Binding-site contacts:
Ligand atom O6 contacts residue ILE24 of chain 1.B at 3.9 Å.
Ligand atom O2A contacts residue LYS4 of chain 1.B at 3.8 Å.
Ligand atom C4 contacts residue ILE6 of chain 1.B at 3.9 Å (hydrophobic).
Ligand atom PA contacts residue MG1 of chain 1.L at 3.5 Å.
Ligand atom O6 contacts residue PHE53 of chain 1.B at 3.5 Å.
Ligand atom C5 contacts residue ILE6 of chain 1.B at 4.0 Å (hydrophobic).
Ligand atom N7 contacts residue ARG33 of chain 1.B at 3.1 Å (salt-bridge).
Ligand atom C2 contacts residue ASP25 of chain 1.B at 3.5 Å.
Ligand atom O1B contacts residue MG1 of chain 1.L at 2.3 Å.
Ligand atom O3B contacts residue LYS4 of chain 1.B at 3.9 Å.
Ligand atom O1G contacts residue LYS4 of chain 1.B at 2.4 Å (salt-bridge).
Ligand atom O6 contacts residue ASP25 of chain 1.B at 3.7 Å.
Ligand atom O3' contacts residue VAL5 of chain 1.B at 3.5 Å (h-bond).
Ligand atom N2 contacts residue LYS4 of chain 1.B at 3.9 Å.
Ligand atom O2G contacts residue LYS4 of chain 1.B at 2.9 Å (salt-bridge).
Ligand atom N9 contacts residue ILE6 of chain 1.B at 3.8 Å.
Ligand atom PG contacts residue LYS4 of chain 1.B at 3.2 Å.
Ligand atom O3B contacts residue MG1 of chain 1.L at 3.6 Å.
Ligand atom N1 contacts residue ASP25 of chain 1.B at 2.8 Å (salt-bridge).
Ligand atom O6 contacts residue GLN30 of chain 1.B at 3.1 Å (h-bond).
Ligand atom C2' contacts residue ILE6 of chain 1.B at 3.5 Å (hydrophobic).
Ligand atom N2 contacts residue ASP25 of chain 1.B at 2.9 Å (salt-bridge).
Ligand atom N7 contacts residue ILE6 of chain 1.B at 4.0 Å.
Ligand atom O1G contacts residue MG1 of chain 1.L at 3.9 Å.
Ligand atom C1' contacts residue ILE6 of chain 1.B at 3.9 Å (hydrophobic).
Ligand atom N2 contacts residue VAL21 of chain 1.B at 4.0 Å.
Ligand atom O1A contacts residue LYS4 of chain 1.B at 2.7 Å (salt-bridge).
Ligand atom C5 contacts residue ARG33 of chain 1.B at 3.5 Å.
Ligand atom C8 contacts residue ILE6 of chain 1.B at 3.9 Å (hydrophobic).
Ligand atom PA contacts residue LYS4 of chain 1.B at 3.7 Å.
Ligand atom O1A contacts residue MG1 of chain 1.L at 2.1 Å.
Ligand atom O2G contacts residue MG1 of chain 1.L at 1.9 Å.
Ligand atom O3A contacts residue MG1 of chain 1.L at 3.9 Å.
Ligand atom C6 contacts residue ARG33 of chain 1.B at 3.6 Å.
Ligand atom C2' contacts residue VAL5 of chain 1.B at 3.5 Å (hydrophobic).
Ligand atom PB contacts residue MG1 of chain 1.L at 3.4 Å.
Ligand atom PG contacts residue MG1 of chain 1.L at 3.2 Å.
Ligand atom O3' contacts residue MG1 of chain 1.L at 3.8 Å.
Ligand atom O6 contacts residue ARG33 of chain 1.B at 3.0 Å (salt-bridge).
Ligand atom C6 contacts residue ASP25 of chain 1.B at 3.7 Å.

Sequence of chain 1.B:
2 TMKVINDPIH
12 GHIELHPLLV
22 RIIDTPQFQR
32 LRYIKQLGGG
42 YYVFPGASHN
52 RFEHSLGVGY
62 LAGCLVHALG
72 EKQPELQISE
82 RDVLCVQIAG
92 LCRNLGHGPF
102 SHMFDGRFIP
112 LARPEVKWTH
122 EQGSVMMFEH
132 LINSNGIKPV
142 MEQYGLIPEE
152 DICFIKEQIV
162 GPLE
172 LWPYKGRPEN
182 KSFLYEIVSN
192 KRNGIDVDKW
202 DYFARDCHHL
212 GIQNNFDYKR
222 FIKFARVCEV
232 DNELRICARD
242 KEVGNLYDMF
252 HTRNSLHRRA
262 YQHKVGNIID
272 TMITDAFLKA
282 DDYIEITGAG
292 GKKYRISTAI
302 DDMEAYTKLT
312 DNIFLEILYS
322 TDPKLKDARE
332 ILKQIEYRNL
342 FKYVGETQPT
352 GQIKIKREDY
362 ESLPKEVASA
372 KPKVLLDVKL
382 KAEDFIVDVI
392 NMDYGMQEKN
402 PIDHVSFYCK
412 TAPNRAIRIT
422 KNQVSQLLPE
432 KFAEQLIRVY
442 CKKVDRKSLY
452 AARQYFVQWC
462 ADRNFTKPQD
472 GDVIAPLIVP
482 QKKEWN

A protein and the small-molecule ligand that binds it are described below.
Small molecule (SMILES): Nc1nc2c(ncn2[C@H]2C[C@H](O)[C@@H](CO[P](=O)(O)O[P](=O)(O)OP(=O)(O)O)O2)c(=O)[nH]1